Sequence of chain 2.A:
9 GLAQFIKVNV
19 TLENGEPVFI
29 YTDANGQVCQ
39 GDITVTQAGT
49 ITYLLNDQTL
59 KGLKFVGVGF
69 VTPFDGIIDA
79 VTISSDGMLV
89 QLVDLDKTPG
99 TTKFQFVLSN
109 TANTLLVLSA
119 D

A protein and the small-molecule ligand that binds it are described below.
Small molecule (SMILES): CC[C@H](C)[C@H](NC(=O)[C@H](CCC(N)=O)NC(=O)[C@@H]1CCCN1)C(=O)N[C@H](C(=O)N[C@@H](CC(N)=O)C(=O)N[C@@H](CCCN=C(N)N)C(=O)N1CCC[C@H]1C=O)[C@@H](C)CC

Binding-site contacts:
Ligand atom O contacts residue VAL43 of chain 2.A at 3.3 Å (h-bond).
Ligand atom O contacts residue THR99 of chain 2.A at 3.2 Å.
Ligand atom O contacts residue THR44 of chain 2.A at 3.1 Å.
Ligand atom ND2 contacts residue ASP92 of chain 2.A at 3.1 Å (salt-bridge).
Ligand atom N contacts residue ASP40 of chain 2.A at 2.8 Å (salt-bridge).
Ligand atom ND2 contacts residue ILE75 of chain 2.A at 3.0 Å (h-bond).
Ligand atom OD1 contacts residue ASP92 of chain 2.A at 2.6 Å (salt-bridge).
Ligand atom CB contacts residue ASP40 of chain 2.A at 3.5 Å.
Ligand atom O contacts residue THR100 of chain 2.A at 2.9 Å (h-bond).
Ligand atom O contacts residue VAL43 of chain 2.A at 2.9 Å (h-bond).
Ligand atom O contacts residue ASP94 of chain 2.A at 3.6 Å (salt-bridge).
Ligand atom CG1 contacts residue THR99 of chain 2.A at 3.6 Å.
Ligand atom CA contacts residue GLY98 of chain 2.A at 3.5 Å.
Ligand atom CB contacts residue ASP94 of chain 2.A at 2.9 Å.
Ligand atom O contacts residue ASP40 of chain 2.A at 3.2 Å.
Ligand atom O contacts residue GLY98 of chain 2.A at 3.4 Å (h-bond).
Ligand atom N contacts residue GLY98 of chain 2.A at 2.8 Å (h-bond).
Ligand atom N contacts residue ASP94 of chain 2.A at 3.4 Å (salt-bridge).
Ligand atom CA contacts residue ILE41 of chain 2.A at 3.4 Å (hydrophobic).
Ligand atom CB contacts residue GLN38 of chain 2.A at 3.6 Å.
Ligand atom N contacts residue ILE41 of chain 2.A at 3.0 Å (h-bond).
Ligand atom N contacts residue THR100 of chain 2.A at 2.9 Å (h-bond).
Ligand atom ND2 contacts residue THR96 of chain 2.A at 3.0 Å (h-bond).
Ligand atom N contacts residue VAL43 of chain 2.A at 2.9 Å (h-bond).
Ligand atom O contacts residue PHE102 of chain 2.A at 3.0 Å (h-bond).
Ligand atom CA contacts residue ASP94 of chain 2.A at 3.0 Å.
Ligand atom CG contacts residue ASP92 of chain 2.A at 3.5 Å.
Ligand atom C contacts residue THR100 of chain 2.A at 3.5 Å.
Ligand atom CB contacts residue THR100 of chain 2.A at 3.6 Å.
Ligand atom O contacts residue LYS101 of chain 2.A at 3.5 Å.
Ligand atom O contacts residue THR42 of chain 2.A at 3.2 Å.
Ligand atom CB contacts residue ASP94 of chain 2.A at 3.3 Å.
Ligand atom CD contacts residue PHE102 of chain 2.A at 3.5 Å (hydrophobic).
Ligand atom N contacts residue PHE102 of chain 2.A at 3.1 Å (h-bond).
Ligand atom CB contacts residue THR96 of chain 2.A at 3.3 Å.
Ligand atom CG1 contacts residue PHE102 of chain 2.A at 3.5 Å (hydrophobic).
Ligand atom CA contacts residue THR100 of chain 2.A at 3.2 Å.
Ligand atom CA contacts residue ASP40 of chain 2.A at 3.6 Å.
Ligand atom O contacts residue ILE41 of chain 2.A at 3.4 Å (h-bond).
Ligand atom CG2 contacts residue ASP92 of chain 2.A at 3.5 Å.